This protein binds this small molecule.
Small molecule (SMILES): CC(=O)N[C@H]1[C@H](O[C@H]2[C@H](O)[C@@H](NC(C)=O)CO[C@@H]2CO)O[C@H](CO)[C@@H](O[C@@H]2O[C@H](CO)[C@@H](O)[C@H](O)[C@@H]2O)[C@@H]1O

Sequence of chain 1.A:
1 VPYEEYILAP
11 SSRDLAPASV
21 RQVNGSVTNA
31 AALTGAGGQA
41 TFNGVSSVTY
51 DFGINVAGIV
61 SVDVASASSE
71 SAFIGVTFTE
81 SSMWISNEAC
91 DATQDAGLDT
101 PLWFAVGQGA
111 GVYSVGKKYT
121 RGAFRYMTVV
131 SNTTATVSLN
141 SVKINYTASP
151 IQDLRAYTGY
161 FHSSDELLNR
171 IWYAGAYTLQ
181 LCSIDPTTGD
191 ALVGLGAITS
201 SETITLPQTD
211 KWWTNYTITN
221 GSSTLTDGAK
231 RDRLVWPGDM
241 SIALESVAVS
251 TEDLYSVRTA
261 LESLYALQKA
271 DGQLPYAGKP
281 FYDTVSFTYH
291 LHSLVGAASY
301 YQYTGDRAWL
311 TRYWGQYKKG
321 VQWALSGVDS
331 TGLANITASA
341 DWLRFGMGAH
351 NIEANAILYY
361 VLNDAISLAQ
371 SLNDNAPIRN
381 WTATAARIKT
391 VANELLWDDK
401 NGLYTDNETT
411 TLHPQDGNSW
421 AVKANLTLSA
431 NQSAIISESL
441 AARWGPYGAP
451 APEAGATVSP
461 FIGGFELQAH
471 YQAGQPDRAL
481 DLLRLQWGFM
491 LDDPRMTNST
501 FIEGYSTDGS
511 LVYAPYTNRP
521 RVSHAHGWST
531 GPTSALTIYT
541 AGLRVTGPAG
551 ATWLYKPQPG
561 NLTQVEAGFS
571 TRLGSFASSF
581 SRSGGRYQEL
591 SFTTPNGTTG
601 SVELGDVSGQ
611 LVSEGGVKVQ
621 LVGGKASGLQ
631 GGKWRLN

Binding-site contacts:
Ligand atom C5 contacts residue GLN22 of chain 1.A at 3.4 Å.
Ligand atom O7 contacts residue VAL23 of chain 1.A at 4.2 Å.
Ligand atom O5 contacts residue ASN24 of chain 1.A at 2.4 Å (h-bond).
Ligand atom O5 contacts residue ASN87 of chain 1.A at 4.3 Å.
Ligand atom C2 contacts residue GLN22 of chain 1.A at 3.4 Å.
Ligand atom C6 contacts residue GLN22 of chain 1.A at 3.4 Å.
Ligand atom C5 contacts residue ASN87 of chain 1.A at 4.3 Å.
Ligand atom C3 contacts residue GLN22 of chain 1.A at 3.5 Å.
Ligand atom O6 contacts residue GLN22 of chain 1.A at 4.4 Å.
Ligand atom C1 contacts residue ASN24 of chain 1.A at 1.4 Å.
Ligand atom O7 contacts residue ASN24 of chain 1.A at 3.1 Å (h-bond).
Ligand atom O6 contacts residue ASN87 of chain 1.A at 3.0 Å (h-bond).
Ligand atom C4 contacts residue ASN24 of chain 1.A at 4.2 Å.
Ligand atom C1 contacts residue GLN22 of chain 1.A at 4.1 Å.
Ligand atom C6 contacts residue ASN87 of chain 1.A at 4.4 Å.
Ligand atom O6 contacts residue ILE85 of chain 1.A at 4.2 Å.
Ligand atom C2 contacts residue ASN24 of chain 1.A at 2.5 Å.
Ligand atom C7 contacts residue GLN22 of chain 1.A at 4.3 Å.
Ligand atom N2 contacts residue ASN24 of chain 1.A at 2.9 Å (h-bond).
Ligand atom C3 contacts residue ASN24 of chain 1.A at 3.8 Å.
Ligand atom N2 contacts residue GLN22 of chain 1.A at 4.3 Å.
Ligand atom C4 contacts residue GLN22 of chain 1.A at 3.2 Å.
Ligand atom O4 contacts residue GLN22 of chain 1.A at 4.1 Å.
Ligand atom O5 contacts residue SER47 of chain 1.A at 4.3 Å.
Ligand atom O6 contacts residue SER86 of chain 1.A at 3.5 Å (h-bond).
Ligand atom O5 contacts residue ILE85 of chain 1.A at 4.0 Å.
Ligand atom C6 contacts residue ILE85 of chain 1.A at 3.9 Å (hydrophobic).
Ligand atom C5 contacts residue ASN24 of chain 1.A at 3.6 Å.
Ligand atom O3 contacts residue GLN22 of chain 1.A at 3.2 Å (h-bond).
Ligand atom O5 contacts residue GLN22 of chain 1.A at 3.2 Å (h-bond).
Ligand atom C6 contacts residue SER86 of chain 1.A at 4.0 Å.
Ligand atom O6 contacts residue MET83 of chain 1.A at 3.9 Å.
Ligand atom O7 contacts residue GLN22 of chain 1.A at 3.5 Å (h-bond).
Ligand atom C7 contacts residue ASN24 of chain 1.A at 3.5 Å.